This protein binds this small molecule.
Small molecule (SMILES): CNC(=O)c1ccccc1Sc1ccc2c(/C=C/c3ccccn3)[nH]nc2c1

Binding-site contacts:
Ligand atom C19 contacts residue VAL80 of chain 1.A at 3.6 Å (hydrophobic).
Ligand atom N14 contacts residue GLU149 of chain 1.A at 3.5 Å (salt-bridge).
Ligand atom C01 contacts residue LYS152 of chain 1.A at 3.7 Å.
Ligand atom C20 contacts residue LYS100 of chain 1.A at 3.4 Å.
Ligand atom C22 contacts residue GLU117 of chain 1.A at 3.4 Å.
Ligand atom C10 contacts residue LEU217 of chain 1.A at 3.7 Å (hydrophobic).
Ligand atom O81 contacts residue ASP228 of chain 1.A at 3.0 Å (salt-bridge).
Ligand atom N15 contacts residue ALA98 of chain 1.A at 3.4 Å.
Ligand atom N82 contacts residue ASP228 of chain 1.A at 3.6 Å.
Ligand atom N14 contacts residue PHE150 of chain 1.A at 3.5 Å.
Ligand atom C21 contacts residue VAL148 of chain 1.A at 3.7 Å (hydrophobic).
Ligand atom O81 contacts residue CYS227 of chain 1.A at 3.3 Å.
Ligand atom C01 contacts residue GLY154 of chain 1.A at 3.4 Å.
Ligand atom N15 contacts residue LEU217 of chain 1.A at 3.7 Å.
Ligand atom C16 contacts residue PHE150 of chain 1.A at 3.6 Å (hydrophobic).
Ligand atom C88 contacts residue GLU117 of chain 1.A at 3.6 Å.
Ligand atom C02 contacts residue GLY154 of chain 1.A at 3.4 Å.
Ligand atom C20 contacts residue VAL146 of chain 1.A at 3.7 Å (hydrophobic).
Ligand atom C80 contacts residue GLU117 of chain 1.A at 3.6 Å.
Ligand atom N82 contacts residue GLU117 of chain 1.A at 2.8 Å (salt-bridge).
Ligand atom C20 contacts residue VAL148 of chain 1.A at 3.5 Å (hydrophobic).
Ligand atom C06 contacts residue LYS152 of chain 1.A at 3.4 Å.
Ligand atom C16 contacts residue LEU72 of chain 1.A at 3.6 Å (hydrophobic).
Ligand atom C21 contacts residue LYS100 of chain 1.A at 3.5 Å.
Ligand atom C16 contacts residue CYS151 of chain 1.A at 3.5 Å (hydrophobic).
Ligand atom N14 contacts residue CYS151 of chain 1.A at 2.9 Å (h-bond).
Ligand atom C01 contacts residue CYS151 of chain 1.A at 3.4 Å (hydrophobic).
Ligand atom O81 contacts residue VAL131 of chain 1.A at 3.5 Å.
Ligand atom C08 contacts residue PHE229 of chain 1.A at 3.5 Å (hydrophobic).
Ligand atom C23 contacts residue GLU117 of chain 1.A at 3.7 Å.
Ligand atom C11 contacts residue LEU217 of chain 1.A at 3.3 Å (hydrophobic).
Ligand atom C22 contacts residue VAL148 of chain 1.A at 3.7 Å (hydrophobic).
Ligand atom N15 contacts residue GLU149 of chain 1.A at 2.9 Å (salt-bridge).
Ligand atom C21 contacts residue VAL146 of chain 1.A at 3.4 Å (hydrophobic).
Ligand atom C11 contacts residue ALA98 of chain 1.A at 3.6 Å (hydrophobic).
Ligand atom S24 contacts residue ASP228 of chain 1.A at 3.6 Å.
Ligand atom C80 contacts residue ASP228 of chain 1.A at 3.4 Å.
Ligand atom C12 contacts residue LEU217 of chain 1.A at 3.5 Å (hydrophobic).
Ligand atom C09 contacts residue PHE229 of chain 1.A at 3.6 Å (hydrophobic).
Ligand atom N15 contacts residue CYS151 of chain 1.A at 3.7 Å.

Sequence of chain 1.A:
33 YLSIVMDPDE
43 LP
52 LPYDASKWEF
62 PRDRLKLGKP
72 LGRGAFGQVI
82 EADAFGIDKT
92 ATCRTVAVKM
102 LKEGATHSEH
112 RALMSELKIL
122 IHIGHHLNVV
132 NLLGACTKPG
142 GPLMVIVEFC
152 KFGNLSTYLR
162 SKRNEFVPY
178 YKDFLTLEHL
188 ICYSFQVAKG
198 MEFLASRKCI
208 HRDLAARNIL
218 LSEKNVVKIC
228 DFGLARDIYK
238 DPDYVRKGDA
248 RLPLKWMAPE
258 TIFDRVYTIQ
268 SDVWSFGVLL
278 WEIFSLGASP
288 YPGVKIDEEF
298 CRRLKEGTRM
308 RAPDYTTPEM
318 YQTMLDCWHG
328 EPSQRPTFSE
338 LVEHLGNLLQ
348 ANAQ